Binding-site contacts:
Ligand atom O2A contacts residue GLY286 of chain 3.A at 3.6 Å.
Ligand atom PB contacts residue K1 of chain 3.E at 3.5 Å.
Ligand atom O1A contacts residue ASN17 of chain 3.A at 3.0 Å (h-bond).
Ligand atom O5' contacts residue GLY287 of chain 3.A at 3.1 Å (h-bond).
Ligand atom O1G contacts residue GLY159 of chain 3.A at 3.3 Å (h-bond).
Ligand atom N3B contacts residue GLY159 of chain 3.A at 3.0 Å (h-bond).
Ligand atom O4' contacts residue GLY287 of chain 3.A at 3.0 Å.
Ligand atom O2' contacts residue LYS210 of chain 3.A at 2.9 Å (salt-bridge).
Ligand atom O1B contacts residue K1 of chain 3.E at 2.9 Å.
Ligand atom PB contacts residue MG1 of chain 3.D at 3.4 Å.
Ligand atom O3A contacts residue GLY158 of chain 3.A at 3.3 Å.
Ligand atom O3G contacts residue THR15 of chain 3.A at 3.0 Å (h-bond).
Ligand atom O3' contacts residue GLY182 of chain 3.A at 3.2 Å.
Ligand atom N6 contacts residue LEU290 of chain 3.A at 3.2 Å.
Ligand atom C2' contacts residue GLU207 of chain 3.A at 3.4 Å.
Ligand atom C2 contacts residue ILE291 of chain 3.A at 3.5 Å (hydrophobic).
Ligand atom O2B contacts residue K1 of chain 3.E at 3.0 Å.
Ligand atom O5' contacts residue LEU313 of chain 3.A at 3.5 Å.
Ligand atom O3A contacts residue GLY159 of chain 3.A at 3.3 Å (h-bond).
Ligand atom N7 contacts residue LEU290 of chain 3.A at 3.4 Å.
Ligand atom PG contacts residue MG1 of chain 3.D at 3.4 Å.
Ligand atom O1A contacts residue LEU313 of chain 3.A at 3.4 Å.
Ligand atom O1G contacts residue GLY160 of chain 3.A at 3.1 Å (h-bond).
Ligand atom O2G contacts residue MG1 of chain 3.D at 2.0 Å.
Ligand atom O3G contacts residue GLY14 of chain 3.A at 3.5 Å.
Ligand atom O2B contacts residue THR15 of chain 3.A at 3.5 Å (h-bond).
Ligand atom O2B contacts residue ASN17 of chain 3.A at 2.8 Å (h-bond).
Ligand atom O1B contacts residue MG1 of chain 3.D at 2.0 Å.
Ligand atom O2' contacts residue GLU207 of chain 3.A at 2.7 Å (salt-bridge).
Ligand atom C5' contacts residue ASN17 of chain 3.A at 3.5 Å.
Ligand atom N3B contacts residue THR15 of chain 3.A at 3.1 Å (h-bond).
Ligand atom C4 contacts residue GLY287 of chain 3.A at 3.6 Å.
Ligand atom O2A contacts residue GLY287 of chain 3.A at 3.1 Å (h-bond).
Ligand atom O1G contacts residue THR161 of chain 3.A at 3.1 Å (h-bond).
Ligand atom O3' contacts residue LYS210 of chain 3.A at 3.5 Å (salt-bridge).
Ligand atom O3' contacts residue GLY159 of chain 3.A at 3.5 Å.
Ligand atom O2B contacts residue ALA16 of chain 3.A at 3.0 Å (h-bond).
Ligand atom C6 contacts residue LEU290 of chain 3.A at 3.3 Å (hydrophobic).
Ligand atom O1A contacts residue K1 of chain 3.E at 3.2 Å.
Ligand atom O2B contacts residue GLY14 of chain 3.A at 3.4 Å.

This small molecule binds to this protein.
Small molecule (SMILES): Nc1ncnc2c1ncn2[C@@H]1O[C@H](CO[P](=O)(O)O[P](=O)(O)NP(=O)(O)O)[C@@H](O)[C@H]1O

Sequence of chain 3.A:
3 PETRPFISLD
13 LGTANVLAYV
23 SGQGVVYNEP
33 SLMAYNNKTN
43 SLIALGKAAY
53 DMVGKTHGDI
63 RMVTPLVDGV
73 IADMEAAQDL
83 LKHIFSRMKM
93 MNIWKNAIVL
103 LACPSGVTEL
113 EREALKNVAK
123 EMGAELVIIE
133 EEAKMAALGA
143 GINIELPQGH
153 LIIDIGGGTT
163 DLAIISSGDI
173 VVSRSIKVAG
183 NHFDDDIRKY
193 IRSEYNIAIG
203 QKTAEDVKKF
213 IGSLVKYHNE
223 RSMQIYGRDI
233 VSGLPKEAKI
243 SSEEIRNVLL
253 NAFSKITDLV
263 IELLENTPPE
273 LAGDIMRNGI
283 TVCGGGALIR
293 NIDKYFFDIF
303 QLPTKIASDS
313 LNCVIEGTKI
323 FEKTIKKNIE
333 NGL